The small molecule below binds the protein below.
Small molecule (SMILES): CC(=O)N[C@H]1CSSC[C@@H](C(N)=O)NC(=O)[C@H](Cc2ccccc2)NC(=O)[C@H](CCC(N)=O)NC(=O)[C@@H]2CCCN2C(=O)[C@H](Cc2c[nH]cn2)NC1=O

Sequence of chain 3.A:
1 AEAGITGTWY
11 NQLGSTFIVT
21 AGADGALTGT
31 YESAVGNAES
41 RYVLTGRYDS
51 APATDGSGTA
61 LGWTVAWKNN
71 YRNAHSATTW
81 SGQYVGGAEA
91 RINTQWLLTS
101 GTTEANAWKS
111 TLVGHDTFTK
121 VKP

Binding-site contacts:
Ligand atom C contacts residue SER33 of chain 3.A at 3.8 Å.
Ligand atom CD1 contacts residue TRP108 of chain 1.A at 3.4 Å (hydrophobic).
Ligand atom CD contacts residue ARG72 of chain 3.A at 3.7 Å.
Ligand atom CB contacts residue TRP67 of chain 3.A at 3.6 Å (hydrophobic).
Ligand atom CG contacts residue TYR42 of chain 3.A at 3.8 Å (hydrophobic).
Ligand atom O contacts residue SER33 of chain 3.A at 2.8 Å (h-bond).
Ligand atom CE2 contacts residue TRP108 of chain 1.A at 3.0 Å (hydrophobic).
Ligand atom CB contacts residue TYR42 of chain 3.A at 3.5 Å (hydrophobic).
Ligand atom CG contacts residue ALA74 of chain 3.A at 3.9 Å (hydrophobic).
Ligand atom CD1 contacts residue LEU13 of chain 3.A at 3.9 Å (hydrophobic).
Ligand atom N contacts residue TRP67 of chain 3.A at 4.0 Å.
Ligand atom CE1 contacts residue TRP67 of chain 3.A at 3.5 Å (hydrophobic).
Ligand atom O contacts residue TRP67 of chain 3.A at 3.9 Å.
Ligand atom OE1 contacts residue THR78 of chain 3.A at 2.7 Å (h-bond).
Ligand atom CG contacts residue TYR31 of chain 3.A at 3.8 Å (hydrophobic).
Ligand atom CD2 contacts residue SER76 of chain 3.A at 3.6 Å.
Ligand atom NE2 contacts residue LEU98 of chain 3.A at 3.9 Å.
Ligand atom CA contacts residue TRP67 of chain 3.A at 3.6 Å (hydrophobic).
Ligand atom CD2 contacts residue TRP108 of chain 1.A at 3.2 Å (hydrophobic).
Ligand atom CD contacts residue THR78 of chain 3.A at 3.9 Å.
Ligand atom CZ contacts residue TRP96 of chain 3.A at 4.0 Å (hydrophobic).
Ligand atom CG contacts residue TRP108 of chain 1.A at 3.4 Å (hydrophobic).
Ligand atom CE2 contacts residue LEU98 of chain 3.A at 3.8 Å (hydrophobic).
Ligand atom O contacts residue SER15 of chain 3.A at 3.9 Å.
Ligand atom N contacts residue TRP108 of chain 1.A at 3.8 Å.
Ligand atom OE1 contacts residue LEU98 of chain 3.A at 3.6 Å.
Ligand atom NE2 contacts residue TRP67 of chain 3.A at 3.5 Å.
Ligand atom C contacts residue SER33 of chain 3.A at 3.5 Å.
Ligand atom CZ contacts residue TRP108 of chain 1.A at 3.5 Å (hydrophobic).
Ligand atom CB contacts residue TRP108 of chain 1.A at 3.9 Å (hydrophobic).
Ligand atom CG contacts residue TRP67 of chain 3.A at 3.8 Å (hydrophobic).
Ligand atom N contacts residue SER33 of chain 3.A at 3.2 Å.
Ligand atom NE2 contacts residue SER76 of chain 3.A at 3.0 Å (h-bond).
Ligand atom CE1 contacts residue TRP108 of chain 1.A at 3.3 Å (hydrophobic).
Ligand atom NE2 contacts residue THR78 of chain 3.A at 4.0 Å.
Ligand atom O contacts residue SER33 of chain 3.A at 3.7 Å.
Ligand atom O contacts residue TYR31 of chain 3.A at 3.3 Å (h-bond).
Ligand atom OE1 contacts residue TRP67 of chain 3.A at 3.6 Å.
Ligand atom NE2 contacts residue TRP96 of chain 3.A at 3.5 Å.
Ligand atom NE2 contacts residue TRP80 of chain 3.A at 3.9 Å.

Sequence of chain 1.A:
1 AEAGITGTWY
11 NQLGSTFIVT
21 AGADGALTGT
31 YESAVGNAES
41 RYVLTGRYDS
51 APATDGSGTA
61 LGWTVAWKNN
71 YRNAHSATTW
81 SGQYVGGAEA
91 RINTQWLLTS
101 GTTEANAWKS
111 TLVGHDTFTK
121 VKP